Sequence of chain 4.B:
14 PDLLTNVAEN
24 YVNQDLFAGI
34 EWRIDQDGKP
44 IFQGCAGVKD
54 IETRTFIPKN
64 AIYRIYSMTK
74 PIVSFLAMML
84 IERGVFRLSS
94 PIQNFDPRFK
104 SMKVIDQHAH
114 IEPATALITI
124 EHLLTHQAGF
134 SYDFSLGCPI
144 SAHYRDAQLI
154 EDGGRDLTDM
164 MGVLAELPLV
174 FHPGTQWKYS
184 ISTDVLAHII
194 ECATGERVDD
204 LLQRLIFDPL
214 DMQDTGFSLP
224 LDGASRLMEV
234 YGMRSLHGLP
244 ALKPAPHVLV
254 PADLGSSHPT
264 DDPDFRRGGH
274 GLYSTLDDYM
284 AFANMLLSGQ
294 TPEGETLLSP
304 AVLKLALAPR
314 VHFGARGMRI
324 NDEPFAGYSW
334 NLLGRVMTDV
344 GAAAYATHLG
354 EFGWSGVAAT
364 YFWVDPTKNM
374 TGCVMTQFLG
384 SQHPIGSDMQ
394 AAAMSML

This protein binds this small molecule.
Small molecule (SMILES): CCOC(=O)[C@@H](C)c1cccc(C(=O)c2ccccc2)c1

Binding-site contacts:
Ligand atom OAC contacts residue GOL1 of chain 4.E at 3.2 Å (h-bond).
Ligand atom CAH contacts residue HIS273 of chain 4.B at 4.0 Å.
Ligand atom OAO contacts residue GOL1 of chain 4.E at 4.1 Å.
Ligand atom OAC contacts residue PHE137 of chain 4.B at 3.1 Å.
Ligand atom OAC contacts residue SER70 of chain 4.B at 3.5 Å (h-bond).
Ligand atom CAU contacts residue PHE137 of chain 4.B at 3.3 Å (hydrophobic).
Ligand atom CAM contacts residue VAL360 of chain 4.B at 4.1 Å (hydrophobic).
Ligand atom CAF contacts residue PHE137 of chain 4.B at 3.9 Å (hydrophobic).
Ligand atom CAK contacts residue ILE153 of chain 4.B at 3.9 Å (hydrophobic).
Ligand atom CAB contacts residue HIS273 of chain 4.B at 3.3 Å.
Ligand atom OAO contacts residue TYR69 of chain 4.B at 3.8 Å.
Ligand atom CAA contacts residue SER70 of chain 4.B at 2.9 Å.
Ligand atom OAD contacts residue ARG237 of chain 4.B at 3.3 Å.
Ligand atom CAB contacts residue GLY272 of chain 4.B at 4.0 Å.
Ligand atom CAN contacts residue GOL1 of chain 4.E at 3.5 Å.
Ligand atom CAP contacts residue PHE137 of chain 4.B at 3.6 Å (hydrophobic).
Ligand atom CAL contacts residue HIS273 of chain 4.B at 3.8 Å.
Ligand atom CAU contacts residue TYR135 of chain 4.B at 3.9 Å (hydrophobic).
Ligand atom CAH contacts residue TYR69 of chain 4.B at 3.6 Å (hydrophobic).
Ligand atom CAP contacts residue SER70 of chain 4.B at 3.8 Å.
Ligand atom CAN contacts residue TYR69 of chain 4.B at 3.3 Å (hydrophobic).
Ligand atom CAM contacts residue PHE137 of chain 4.B at 3.8 Å (hydrophobic).
Ligand atom OAO contacts residue SER70 of chain 4.B at 3.8 Å.
Ligand atom CAB contacts residue TYR135 of chain 4.B at 3.2 Å (hydrophobic).
Ligand atom CAA contacts residue GOL1 of chain 4.E at 2.7 Å.
Ligand atom CAH contacts residue ILE153 of chain 4.B at 3.3 Å (hydrophobic).
Ligand atom CAA contacts residue GLY359 of chain 4.B at 3.5 Å.
Ligand atom CAN contacts residue SER70 of chain 4.B at 2.7 Å.
Ligand atom CAL contacts residue TYR69 of chain 4.B at 4.1 Å (hydrophobic).
Ligand atom CAS contacts residue TYR69 of chain 4.B at 4.1 Å (hydrophobic).
Ligand atom CAP contacts residue GOL1 of chain 4.E at 4.0 Å.
Ligand atom CAA contacts residue VAL360 of chain 4.B at 2.8 Å (hydrophobic).
Ligand atom CAN contacts residue VAL360 of chain 4.B at 3.7 Å (hydrophobic).
Ligand atom CAA contacts residue TYR69 of chain 4.B at 3.6 Å (hydrophobic).
Ligand atom OAO contacts residue VAL360 of chain 4.B at 3.2 Å.
Ligand atom CAK contacts residue TYR69 of chain 4.B at 3.6 Å (hydrophobic).
Ligand atom CAI contacts residue PHE137 of chain 4.B at 3.8 Å (hydrophobic).
Ligand atom OAC contacts residue TYR135 of chain 4.B at 4.1 Å.
Ligand atom CAT contacts residue PHE137 of chain 4.B at 3.7 Å (hydrophobic).
Ligand atom CAL contacts residue ILE153 of chain 4.B at 3.6 Å (hydrophobic).